A small-molecule ligand and the protein it binds are described below.
Small molecule (SMILES): C[C@H](NC(=O)[C@@H]1CCCN1C(=O)[C@@H](NC(=O)[C@@H](NC(=O)[C@@H](N)CO)[C@@H](C)O)[C@@H](C)O)C(=O)N1CCC[C@H]1C(=O)N[C@H](C(=O)N[C@H](C(=O)N[C@@H](CCCCN)C(=O)O)[C@@H](C)O)[C@@H](C)O

Binding-site contacts:
Ligand atom O contacts residue SER197 of chain 1.A at 2.8 Å (h-bond).
Ligand atom CD contacts residue PHE291 of chain 1.A at 3.4 Å (hydrophobic).
Ligand atom CG contacts residue ILE183 of chain 1.A at 3.4 Å (hydrophobic).
Ligand atom N contacts residue GLY195 of chain 1.A at 2.8 Å (h-bond).
Ligand atom CA contacts residue UDP1 of chain 1.D at 3.7 Å.
Ligand atom CB contacts residue LEU200 of chain 1.A at 3.4 Å (hydrophobic).
Ligand atom CB contacts residue UDP1 of chain 1.D at 3.2 Å.
Ligand atom CB contacts residue GLY195 of chain 1.A at 3.3 Å.
Ligand atom CD contacts residue TRP212 of chain 1.A at 3.6 Å (hydrophobic).
Ligand atom CG contacts residue ALA196 of chain 1.A at 3.7 Å (hydrophobic).
Ligand atom CG2 contacts residue VAL194 of chain 1.A at 3.6 Å (hydrophobic).
Ligand atom O contacts residue TRP261 of chain 1.A at 3.1 Å.
Ligand atom CD contacts residue GLY195 of chain 1.A at 3.0 Å.
Ligand atom CG2 contacts residue GLN294 of chain 1.A at 3.6 Å.
Ligand atom CA contacts residue GLY195 of chain 1.A at 3.3 Å.
Ligand atom O contacts residue PHE291 of chain 1.A at 3.4 Å.
Ligand atom N contacts residue UDP1 of chain 1.D at 3.0 Å (h-bond).
Ligand atom CA contacts residue PHE291 of chain 1.A at 3.5 Å (hydrophobic).
Ligand atom CD contacts residue PHE210 of chain 1.A at 3.6 Å (hydrophobic).
Ligand atom CA contacts residue TRP212 of chain 1.A at 3.5 Å (hydrophobic).
Ligand atom N contacts residue ALA196 of chain 1.A at 3.7 Å.
Ligand atom O contacts residue TRP212 of chain 1.A at 2.8 Å (h-bond).
Ligand atom CA contacts residue TRP261 of chain 1.A at 3.7 Å (hydrophobic).
Ligand atom CB contacts residue ARG292 of chain 1.A at 3.7 Å.
Ligand atom N contacts residue PHE291 of chain 1.A at 3.6 Å.
Ligand atom CE contacts residue VAL194 of chain 1.A at 3.5 Å (hydrophobic).
Ligand atom N contacts residue SER197 of chain 1.A at 3.6 Å (h-bond).
Ligand atom CG2 contacts residue GLY195 of chain 1.A at 3.6 Å.
Ligand atom C contacts residue GLY195 of chain 1.A at 3.5 Å.
Ligand atom C contacts residue SER197 of chain 1.A at 3.7 Å.
Ligand atom CB contacts residue PHE291 of chain 1.A at 3.6 Å (hydrophobic).
Ligand atom CG contacts residue PHE210 of chain 1.A at 3.7 Å (hydrophobic).
Ligand atom OG1 contacts residue UDP1 of chain 1.D at 2.5 Å (h-bond).
Ligand atom O contacts residue HIS295 of chain 1.A at 2.7 Å (h-bond).
Ligand atom OG1 contacts residue ARG292 of chain 1.A at 2.6 Å (salt-bridge).
Ligand atom C contacts residue PHE291 of chain 1.A at 3.5 Å (hydrophobic).
Ligand atom N contacts residue TRP212 of chain 1.A at 3.5 Å (h-bond).
Ligand atom O contacts residue PHE291 of chain 1.A at 3.2 Å.
Ligand atom CB contacts residue TRP212 of chain 1.A at 3.6 Å (hydrophobic).
Ligand atom CG2 contacts residue HIS295 of chain 1.A at 3.5 Å.

Sequence of chain 1.A:
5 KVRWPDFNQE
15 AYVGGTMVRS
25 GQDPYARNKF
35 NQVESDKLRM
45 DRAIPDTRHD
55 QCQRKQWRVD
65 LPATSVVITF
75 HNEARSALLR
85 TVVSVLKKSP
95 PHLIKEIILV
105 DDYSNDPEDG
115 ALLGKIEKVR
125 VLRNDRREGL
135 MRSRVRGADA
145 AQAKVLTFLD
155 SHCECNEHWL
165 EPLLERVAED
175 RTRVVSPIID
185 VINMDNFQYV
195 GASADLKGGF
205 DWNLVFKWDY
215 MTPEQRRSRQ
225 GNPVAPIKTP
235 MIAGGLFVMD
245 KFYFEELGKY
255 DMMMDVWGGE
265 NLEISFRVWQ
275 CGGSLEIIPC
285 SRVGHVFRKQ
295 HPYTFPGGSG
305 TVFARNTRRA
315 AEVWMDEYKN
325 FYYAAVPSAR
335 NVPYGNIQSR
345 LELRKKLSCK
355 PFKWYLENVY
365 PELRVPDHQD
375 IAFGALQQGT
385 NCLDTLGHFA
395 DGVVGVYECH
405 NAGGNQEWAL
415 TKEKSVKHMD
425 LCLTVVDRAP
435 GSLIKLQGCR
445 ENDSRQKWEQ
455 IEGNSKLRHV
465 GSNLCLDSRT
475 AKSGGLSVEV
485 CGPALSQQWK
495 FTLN